Binding-site contacts:
Ligand atom C2 contacts residue SER29 of chain 1.B at 4.3 Å.
Ligand atom C4 contacts residue ASN8 of chain 1.A at 4.2 Å.
Ligand atom O6 contacts residue SER29 of chain 1.B at 3.7 Å.
Ligand atom O2 contacts residue GLU30 of chain 1.B at 4.3 Å.
Ligand atom C7 contacts residue ASN8 of chain 1.A at 3.7 Å.
Ligand atom C5 contacts residue ASN8 of chain 1.A at 3.6 Å.
Ligand atom O7 contacts residue ASN8 of chain 1.A at 4.0 Å.
Ligand atom O2 contacts residue SER29 of chain 1.B at 4.4 Å.
Ligand atom C2 contacts residue ASN8 of chain 1.A at 2.5 Å.
Ligand atom O5 contacts residue ASN8 of chain 1.A at 2.3 Å (h-bond).
Ligand atom O3 contacts residue GLU30 of chain 1.B at 4.3 Å.
Ligand atom O6 contacts residue ASN8 of chain 1.A at 4.3 Å.
Ligand atom C3 contacts residue ASN8 of chain 1.A at 3.8 Å.
Ligand atom N2 contacts residue ASN8 of chain 1.A at 2.9 Å (h-bond).
Ligand atom C1 contacts residue ASN8 of chain 1.A at 1.4 Å.
Ligand atom O5 contacts residue ASN8 of chain 1.A at 4.4 Å.

Sequence of chain 1.B:
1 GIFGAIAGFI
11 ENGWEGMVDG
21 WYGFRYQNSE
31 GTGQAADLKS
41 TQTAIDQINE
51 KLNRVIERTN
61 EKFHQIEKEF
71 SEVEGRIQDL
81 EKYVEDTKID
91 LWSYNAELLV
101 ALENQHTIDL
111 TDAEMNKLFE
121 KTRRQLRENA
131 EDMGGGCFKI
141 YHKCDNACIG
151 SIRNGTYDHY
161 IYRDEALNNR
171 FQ

A small-molecule ligand and the protein it binds are described below.
Small molecule (SMILES): CC(=O)N[C@H]1[C@H](O[C@H]2[C@H](O)[C@@H](NC(C)=O)CO[C@@H]2CO[C@H]2O[C@@H](C)[C@@H](O)[C@@H](O)[C@@H]2O)O[C@H](CO)[C@@H](O[C@@H]2O[C@H](CO)[C@@H](O)[C@H](O)[C@@H]2O)[C@@H]1O

Sequence of chain 1.A:
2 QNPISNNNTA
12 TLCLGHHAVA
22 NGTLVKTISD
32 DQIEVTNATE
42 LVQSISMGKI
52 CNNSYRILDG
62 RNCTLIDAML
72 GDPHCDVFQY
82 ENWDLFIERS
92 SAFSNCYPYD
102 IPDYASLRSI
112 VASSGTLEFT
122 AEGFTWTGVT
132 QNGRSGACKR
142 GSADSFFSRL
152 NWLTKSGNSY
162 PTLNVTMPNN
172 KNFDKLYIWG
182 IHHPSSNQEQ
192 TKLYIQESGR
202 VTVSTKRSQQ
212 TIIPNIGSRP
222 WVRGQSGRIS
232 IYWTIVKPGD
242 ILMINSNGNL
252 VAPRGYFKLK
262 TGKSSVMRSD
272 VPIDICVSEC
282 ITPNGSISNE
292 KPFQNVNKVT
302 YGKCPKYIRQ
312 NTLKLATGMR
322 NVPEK